The protein below binds the small molecule below.
Small molecule (SMILES): CCCOc1cc2c(cc1/C(C)=C\C=C\C(C)=C\C(=O)O)C(C)(C)CCC2(C)C

Sequence of chain 1.A:
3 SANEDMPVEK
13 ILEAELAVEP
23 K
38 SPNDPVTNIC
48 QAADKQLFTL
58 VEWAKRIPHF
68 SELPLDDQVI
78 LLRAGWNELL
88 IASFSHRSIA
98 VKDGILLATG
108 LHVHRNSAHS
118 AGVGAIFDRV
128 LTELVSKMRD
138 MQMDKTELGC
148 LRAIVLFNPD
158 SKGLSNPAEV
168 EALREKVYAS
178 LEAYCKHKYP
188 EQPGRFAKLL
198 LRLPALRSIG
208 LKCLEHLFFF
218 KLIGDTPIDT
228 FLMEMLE

Binding-site contacts:
Ligand atom C1 contacts residue CYS210 of chain 1.A at 3.7 Å (hydrophobic).
Ligand atom C13 contacts residue PHE91 of chain 1.A at 3.9 Å (hydrophobic).
Ligand atom C20 contacts residue PHE91 of chain 1.A at 3.9 Å (hydrophobic).
Ligand atom C2 contacts residue ILE46 of chain 1.A at 3.9 Å (hydrophobic).
Ligand atom O2 contacts residue ALA49 of chain 1.A at 3.1 Å.
Ligand atom C18 contacts residue TRP83 of chain 1.A at 3.7 Å (hydrophobic).
Ligand atom C16 contacts residue ILE46 of chain 1.A at 3.6 Å (hydrophobic).
Ligand atom C5 contacts residue ILE46 of chain 1.A at 3.8 Å (hydrophobic).
Ligand atom C25 contacts residue LEU214 of chain 1.A at 3.6 Å (hydrophobic).
Ligand atom C18 contacts residue ASN84 of chain 1.A at 3.9 Å.
Ligand atom C24 contacts residue PHE91 of chain 1.A at 3.9 Å (hydrophobic).
Ligand atom C11 contacts residue CYS210 of chain 1.A at 3.9 Å (hydrophobic).
Ligand atom O2 contacts residue LEU104 of chain 1.A at 3.4 Å.
Ligand atom O3 contacts residue ARG94 of chain 1.A at 2.9 Å (salt-bridge).
Ligand atom C20 contacts residue ALA50 of chain 1.A at 3.8 Å (hydrophobic).
Ligand atom C23 contacts residue ALA49 of chain 1.A at 3.8 Å (hydrophobic).
Ligand atom C26 contacts residue ALA50 of chain 1.A at 3.8 Å (hydrophobic).
Ligand atom C24 contacts residue ALA49 of chain 1.A at 3.9 Å (hydrophobic).
Ligand atom C3 contacts residue CYS210 of chain 1.A at 3.4 Å (hydrophobic).
Ligand atom C2 contacts residue CYS210 of chain 1.A at 3.9 Å (hydrophobic).
Ligand atom C5 contacts residue CYS210 of chain 1.A at 3.8 Å (hydrophobic).
Ligand atom C23 contacts residue ILE46 of chain 1.A at 3.6 Å (hydrophobic).
Ligand atom O2 contacts residue ARG94 of chain 1.A at 3.8 Å.
Ligand atom O2 contacts residue ALA105 of chain 1.A at 3.0 Å (h-bond).
Ligand atom C19 contacts residue ALA50 of chain 1.A at 3.9 Å (hydrophobic).
Ligand atom C19 contacts residue PHE91 of chain 1.A at 3.9 Å (hydrophobic).
Ligand atom C24 contacts residue ARG94 of chain 1.A at 3.6 Å.
Ligand atom C7 contacts residue CYS210 of chain 1.A at 3.5 Å (hydrophobic).
Ligand atom C21 contacts residue PHE91 of chain 1.A at 3.6 Å (hydrophobic).
Ligand atom C22 contacts residue PHE91 of chain 1.A at 3.7 Å (hydrophobic).
Ligand atom C18 contacts residue CYS210 of chain 1.A at 3.5 Å (hydrophobic).
Ligand atom C23 contacts residue LEU104 of chain 1.A at 3.6 Å (hydrophobic).
Ligand atom C8 contacts residue CYS210 of chain 1.A at 3.3 Å (hydrophobic).
Ligand atom C9 contacts residue ILE123 of chain 1.A at 3.7 Å (hydrophobic).
Ligand atom C24 contacts residue ALA105 of chain 1.A at 3.6 Å (hydrophobic).
Ligand atom O3 contacts residue GLN53 of chain 1.A at 3.6 Å.
Ligand atom C26 contacts residue TRP83 of chain 1.A at 3.5 Å (hydrophobic).
Ligand atom O3 contacts residue PHE91 of chain 1.A at 3.8 Å.
Ligand atom O3 contacts residue ALA105 of chain 1.A at 3.3 Å.
Ligand atom C12 contacts residue CYS47 of chain 1.A at 3.9 Å (hydrophobic).